Sequence of chain 1.A:
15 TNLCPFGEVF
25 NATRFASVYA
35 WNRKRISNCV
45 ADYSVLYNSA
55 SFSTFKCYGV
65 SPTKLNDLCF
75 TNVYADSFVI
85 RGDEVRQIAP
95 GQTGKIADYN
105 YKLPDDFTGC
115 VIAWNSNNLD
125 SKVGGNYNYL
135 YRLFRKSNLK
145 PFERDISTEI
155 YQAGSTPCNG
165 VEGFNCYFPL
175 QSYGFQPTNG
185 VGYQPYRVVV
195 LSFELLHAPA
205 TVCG

The protein below binds the small molecule below.
Small molecule (SMILES): CC(=O)N[C@@H]1[C@@H](O)[C@H](O)[C@@H](CO)O[C@H]1O

Binding-site contacts:
Ligand atom C4 contacts residue ASN25 of chain 1.A at 4.2 Å.
Ligand atom C7 contacts residue ASN25 of chain 1.A at 3.7 Å.
Ligand atom C2 contacts residue ASN25 of chain 1.A at 2.4 Å.
Ligand atom C3 contacts residue ASN25 of chain 1.A at 3.8 Å.
Ligand atom N2 contacts residue ASN25 of chain 1.A at 2.9 Å (h-bond).
Ligand atom C8 contacts residue GLY21 of chain 1.A at 4.0 Å.
Ligand atom C7 contacts residue GLY21 of chain 1.A at 4.0 Å.
Ligand atom O7 contacts residue ASN25 of chain 1.A at 4.1 Å.
Ligand atom C8 contacts residue PHE24 of chain 1.A at 3.7 Å (hydrophobic).
Ligand atom C1 contacts residue ASN25 of chain 1.A at 1.5 Å.
Ligand atom C5 contacts residue ASN25 of chain 1.A at 3.7 Å.
Ligand atom O5 contacts residue ASN25 of chain 1.A at 2.4 Å (h-bond).
Ligand atom C8 contacts residue LEU50 of chain 1.A at 3.9 Å (hydrophobic).
Ligand atom C8 contacts residue PHE20 of chain 1.A at 4.1 Å (hydrophobic).
Ligand atom O7 contacts residue GLY21 of chain 1.A at 3.7 Å.